Sequence of chain 1.B:
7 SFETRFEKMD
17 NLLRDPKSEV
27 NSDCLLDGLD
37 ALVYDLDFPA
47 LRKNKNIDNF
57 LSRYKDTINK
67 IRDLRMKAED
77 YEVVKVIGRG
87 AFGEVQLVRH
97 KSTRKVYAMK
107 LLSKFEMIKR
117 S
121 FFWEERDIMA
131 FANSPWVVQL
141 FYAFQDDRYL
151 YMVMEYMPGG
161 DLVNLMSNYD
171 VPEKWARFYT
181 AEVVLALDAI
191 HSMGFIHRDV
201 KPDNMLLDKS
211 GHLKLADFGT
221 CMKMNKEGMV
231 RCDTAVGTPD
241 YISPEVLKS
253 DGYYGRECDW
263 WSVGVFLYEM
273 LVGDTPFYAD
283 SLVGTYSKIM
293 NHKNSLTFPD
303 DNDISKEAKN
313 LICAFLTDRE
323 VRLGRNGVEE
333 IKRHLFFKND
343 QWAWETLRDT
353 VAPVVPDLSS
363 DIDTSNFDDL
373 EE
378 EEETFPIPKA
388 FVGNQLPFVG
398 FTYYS

Binding-site contacts:
Ligand atom C10 contacts residue ALA104 of chain 1.B at 3.7 Å (hydrophobic).
Ligand atom N5 contacts residue ALA104 of chain 1.B at 3.4 Å.
Ligand atom C14 contacts residue ALA104 of chain 1.B at 4.0 Å (hydrophobic).
Ligand atom N1 contacts residue LYS106 of chain 1.B at 3.1 Å (salt-bridge).
Ligand atom N7 contacts residue ASP161 of chain 1.B at 3.5 Å (salt-bridge).
Ligand atom C7 contacts residue VAL91 of chain 1.B at 3.7 Å (hydrophobic).
Ligand atom C16 contacts residue ASP161 of chain 1.B at 4.0 Å.
Ligand atom C10 contacts residue VAL138 of chain 1.B at 3.8 Å (hydrophobic).
Ligand atom C4 contacts residue ASP217 of chain 1.B at 4.0 Å.
Ligand atom N4 contacts residue ALA104 of chain 1.B at 3.9 Å.
Ligand atom N5 contacts residue TYR156 of chain 1.B at 3.8 Å.
Ligand atom C1 contacts residue ASP217 of chain 1.B at 3.6 Å.
Ligand atom N7 contacts residue ASP203 of chain 1.B at 2.8 Å (salt-bridge).
Ligand atom N4 contacts residue MET157 of chain 1.B at 3.0 Å (h-bond).
Ligand atom N5 contacts residue MET157 of chain 1.B at 3.4 Å (h-bond).
Ligand atom C11 contacts residue MET154 of chain 1.B at 4.0 Å (hydrophobic).
Ligand atom C3 contacts residue ASP217 of chain 1.B at 3.4 Å.
Ligand atom C18 contacts residue LEU206 of chain 1.B at 3.9 Å (hydrophobic).
Ligand atom C2 contacts residue VAL91 of chain 1.B at 3.9 Å (hydrophobic).
Ligand atom N1 contacts residue ASP217 of chain 1.B at 3.1 Å.
Ligand atom C17 contacts residue ILE83 of chain 1.B at 3.8 Å (hydrophobic).
Ligand atom N2 contacts residue VAL91 of chain 1.B at 3.7 Å.
Ligand atom N4 contacts residue TYR156 of chain 1.B at 3.7 Å.
Ligand atom C13 contacts residue LEU206 of chain 1.B at 3.9 Å (hydrophobic).
Ligand atom C18 contacts residue PHE369 of chain 1.B at 3.8 Å (hydrophobic).
Ligand atom C13 contacts residue ALA104 of chain 1.B at 3.7 Å (hydrophobic).
Ligand atom N5 contacts residue GLU155 of chain 1.B at 3.0 Å (salt-bridge).
Ligand atom C5 contacts residue VAL91 of chain 1.B at 3.6 Å (hydrophobic).
Ligand atom C15 contacts residue ILE83 of chain 1.B at 3.6 Å (hydrophobic).
Ligand atom C14 contacts residue PHE369 of chain 1.B at 3.5 Å (hydrophobic).
Ligand atom C6 contacts residue VAL91 of chain 1.B at 4.0 Å (hydrophobic).
Ligand atom C17 contacts residue ASP161 of chain 1.B at 3.5 Å.
Ligand atom C3 contacts residue LYS106 of chain 1.B at 3.6 Å.
Ligand atom N4 contacts residue GLU155 of chain 1.B at 3.9 Å.
Ligand atom C12 contacts residue ALA104 of chain 1.B at 3.4 Å (hydrophobic).
Ligand atom C18 contacts residue ILE83 of chain 1.B at 3.8 Å (hydrophobic).
Ligand atom C9 contacts residue ILE83 of chain 1.B at 3.6 Å (hydrophobic).
Ligand atom C14 contacts residue LEU206 of chain 1.B at 3.9 Å (hydrophobic).
Ligand atom C4 contacts residue VAL91 of chain 1.B at 3.9 Å (hydrophobic).
Ligand atom C12 contacts residue GLU155 of chain 1.B at 3.8 Å.

This protein binds this small molecule.
Small molecule (SMILES): CC(C)(N)CNc1nc(-c2ccc3[nH]ncc3c2)nc2cnccc12